Sequence of chain 1.B:
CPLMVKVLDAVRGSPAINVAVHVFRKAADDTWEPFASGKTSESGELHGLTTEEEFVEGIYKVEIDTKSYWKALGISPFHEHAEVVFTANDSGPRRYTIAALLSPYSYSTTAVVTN

Binding-site contacts:
Ligand atom OAL contacts residue LEU101 of chain 1.B at 3.6 Å.
Ligand atom CAH contacts residue LEU8 of chain 2.B at 3.4 Å (hydrophobic).
Ligand atom FAE contacts residue 1FL1 of chain 2.E at 0.3 Å.
Ligand atom CAM contacts residue 1FL1 of chain 2.E at 0.4 Å.
Ligand atom CAG contacts residue 1FL1 of chain 2.E at 0.4 Å.
Ligand atom CAH contacts residue 1FL1 of chain 2.E at 0.5 Å.
Ligand atom CAN contacts residue 1FL1 of chain 2.E at 0.5 Å.
Ligand atom CAR contacts residue 1FL1 of chain 2.E at 0.2 Å.
Ligand atom OAB contacts residue SER108 of chain 1.B at 3.1 Å.
Ligand atom OAL contacts residue SER108 of chain 1.B at 3.6 Å.
Ligand atom OAD contacts residue SER108 of chain 1.B at 2.9 Å (h-bond).
Ligand atom OAL contacts residue SER108 of chain 2.B at 3.7 Å.
Ligand atom OAD contacts residue 1FL1 of chain 2.E at 2.3 Å.
Ligand atom OAD contacts residue ALA99 of chain 1.B at 3.1 Å (h-bond).
Ligand atom FAT contacts residue LEU8 of chain 1.B at 2.8 Å.
Ligand atom CAQ contacts residue 1FL1 of chain 2.E at 0.3 Å.
Ligand atom CAG contacts residue LEU8 of chain 2.B at 3.6 Å (hydrophobic).
Ligand atom OAB contacts residue THR109 of chain 1.B at 3.4 Å (h-bond).
Ligand atom OAB contacts residue THR110 of chain 1.B at 3.7 Å.
Ligand atom CAJ contacts residue 1FL1 of chain 2.E at 0.2 Å.
Ligand atom CAF contacts residue LYS6 of chain 2.B at 3.7 Å.
Ligand atom CAK contacts residue 1FL1 of chain 2.E at 0.1 Å.
Ligand atom CAI contacts residue 1FL1 of chain 2.E at 0.3 Å.
Ligand atom FAT contacts residue 1FL1 of chain 2.E at 1.1 Å.
Ligand atom OAL contacts residue 1FL1 of chain 2.E at 0.3 Å (h-bond).
Ligand atom CAC contacts residue SER108 of chain 1.B at 3.6 Å.
Ligand atom OAB contacts residue LEU101 of chain 2.B at 3.6 Å.
Ligand atom CAN contacts residue LEU8 of chain 1.B at 3.8 Å (hydrophobic).
Ligand atom CAG contacts residue LYS6 of chain 2.B at 3.8 Å.
Ligand atom FAE contacts residue LYS6 of chain 2.B at 2.9 Å.
Ligand atom OAD contacts residue THR109 of chain 1.B at 3.6 Å.
Ligand atom FAT contacts residue THR110 of chain 2.B at 3.8 Å.
Ligand atom CAO contacts residue 1FL1 of chain 2.E at 0.5 Å.
Ligand atom FAE contacts residue LYS6 of chain 1.B at 2.9 Å.
Ligand atom CAC contacts residue 1FL1 of chain 2.E at 1.4 Å.
Ligand atom OAB contacts residue 1FL1 of chain 2.E at 2.3 Å.
Ligand atom CAF contacts residue 1FL1 of chain 2.E at 0.3 Å.
Ligand atom OAD contacts residue LEU101 of chain 1.B at 3.1 Å (h-bond).
Ligand atom CAP contacts residue 1FL1 of chain 2.E at 0.4 Å.
Ligand atom OAD contacts residue ALA100 of chain 1.B at 3.4 Å.

Sequence of chain 1.A:
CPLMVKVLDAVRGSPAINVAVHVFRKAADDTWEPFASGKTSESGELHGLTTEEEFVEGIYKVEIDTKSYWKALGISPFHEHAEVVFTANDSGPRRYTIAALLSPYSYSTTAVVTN

Sequence of chain 2.B:
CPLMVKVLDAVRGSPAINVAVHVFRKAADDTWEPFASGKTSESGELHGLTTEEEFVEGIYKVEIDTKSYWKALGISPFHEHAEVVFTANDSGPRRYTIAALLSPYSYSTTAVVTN

This protein binds this small molecule.
Small molecule (SMILES): O=C(O)c1cc(-c2ccc(F)cc2F)ccc1O